Binding-site contacts:
Ligand atom CZ contacts residue GLN1063 of chain 7.QA at 4.1 Å.
Ligand atom CD2 contacts residue LEU1129 of chain 7.QA at 4.2 Å (hydrophobic).
Ligand atom CD2 contacts residue HIS1126 of chain 7.QA at 3.4 Å.
Ligand atom CD1 contacts residue PHE1125 of chain 7.QA at 3.6 Å (hydrophobic).
Ligand atom CG contacts residue THR1121 of chain 7.QA at 3.3 Å.
Ligand atom CD1 contacts residue ALA1120 of chain 7.QA at 4.3 Å (hydrophobic).
Ligand atom CG contacts residue ALA1120 of chain 7.QA at 4.4 Å (hydrophobic).
Ligand atom OH contacts residue ASN1072 of chain 7.QA at 3.1 Å (h-bond).
Ligand atom CA contacts residue HIS1126 of chain 7.QA at 4.3 Å.
Ligand atom CD2 contacts residue PHE1125 of chain 7.QA at 4.2 Å (hydrophobic).
Ligand atom CA contacts residue GLN1063 of chain 7.QA at 4.3 Å.
Ligand atom C contacts residue GLN1063 of chain 7.QA at 3.9 Å.
Ligand atom C contacts residue VAL1202 of chain 7.QA at 4.2 Å (hydrophobic).
Ligand atom CG2 contacts residue GLN1063 of chain 7.QA at 3.3 Å.
Ligand atom CZ contacts residue ASN1072 of chain 7.QA at 3.5 Å.
Ligand atom C contacts residue HIS1126 of chain 7.QA at 4.0 Å.
Ligand atom CE2 contacts residue ASN1072 of chain 7.QA at 4.4 Å.
Ligand atom CD1 contacts residue ASN1122 of chain 7.QA at 4.3 Å.
Ligand atom CE1 contacts residue THR1121 of chain 7.QA at 3.9 Å.
Ligand atom CE1 contacts residue ASN1072 of chain 7.QA at 3.3 Å.
Ligand atom CD1 contacts residue ASN1072 of chain 7.QA at 4.0 Å.
Ligand atom OH contacts residue GLN1063 of chain 7.QA at 3.7 Å.
Ligand atom CD2 contacts residue ALA1120 of chain 7.QA at 3.5 Å (hydrophobic).
Ligand atom CE2 contacts residue GLN1063 of chain 7.QA at 3.3 Å.
Ligand atom O contacts residue GLN1063 of chain 7.QA at 2.9 Å (h-bond).
Ligand atom O contacts residue VAL1202 of chain 7.QA at 3.2 Å.
Ligand atom CB contacts residue THR1121 of chain 7.QA at 3.3 Å.
Ligand atom CD1 contacts residue THR1121 of chain 7.QA at 3.0 Å.
Ligand atom O contacts residue THR1121 of chain 7.QA at 4.0 Å.
Ligand atom O contacts residue HIS1126 of chain 7.QA at 3.3 Å (h-bond).
Ligand atom CD2 contacts residue THR1121 of chain 7.QA at 4.3 Å.
Ligand atom CB contacts residue GLN1063 of chain 7.QA at 4.5 Å.
Ligand atom CG contacts residue HIS1126 of chain 7.QA at 4.3 Å.
Ligand atom CG contacts residue ASN1072 of chain 7.QA at 4.2 Å.
Ligand atom CD2 contacts residue GLN1063 of chain 7.QA at 3.6 Å.
Ligand atom CD1 contacts residue GLN1063 of chain 7.QA at 3.8 Å.
Ligand atom OH contacts residue HIS1068 of chain 7.QA at 3.8 Å.
Ligand atom CG contacts residue GLN1063 of chain 7.QA at 4.3 Å.
Ligand atom SD contacts residue ASN1072 of chain 7.QA at 3.7 Å.
Ligand atom CD2 contacts residue THR1121 of chain 7.QA at 4.0 Å.

The protein below binds the small molecule below.
Small molecule (SMILES): CC[C@H](C)[C@H](N)C(=O)N[C@@H](CC(C)C)C(=O)N1CCC[C@H]1C(=O)N[C@@H](CCSC)C(=O)N[C@@H](Cc1ccc(O)cc1)C(=O)N[C@@H](CCCCN)C(=O)N[C@@H](CC(C)C)C(=O)N[C@@H](CO)C(=O)N1CCC[C@H]1C=O

Sequence of chain 7.QA:
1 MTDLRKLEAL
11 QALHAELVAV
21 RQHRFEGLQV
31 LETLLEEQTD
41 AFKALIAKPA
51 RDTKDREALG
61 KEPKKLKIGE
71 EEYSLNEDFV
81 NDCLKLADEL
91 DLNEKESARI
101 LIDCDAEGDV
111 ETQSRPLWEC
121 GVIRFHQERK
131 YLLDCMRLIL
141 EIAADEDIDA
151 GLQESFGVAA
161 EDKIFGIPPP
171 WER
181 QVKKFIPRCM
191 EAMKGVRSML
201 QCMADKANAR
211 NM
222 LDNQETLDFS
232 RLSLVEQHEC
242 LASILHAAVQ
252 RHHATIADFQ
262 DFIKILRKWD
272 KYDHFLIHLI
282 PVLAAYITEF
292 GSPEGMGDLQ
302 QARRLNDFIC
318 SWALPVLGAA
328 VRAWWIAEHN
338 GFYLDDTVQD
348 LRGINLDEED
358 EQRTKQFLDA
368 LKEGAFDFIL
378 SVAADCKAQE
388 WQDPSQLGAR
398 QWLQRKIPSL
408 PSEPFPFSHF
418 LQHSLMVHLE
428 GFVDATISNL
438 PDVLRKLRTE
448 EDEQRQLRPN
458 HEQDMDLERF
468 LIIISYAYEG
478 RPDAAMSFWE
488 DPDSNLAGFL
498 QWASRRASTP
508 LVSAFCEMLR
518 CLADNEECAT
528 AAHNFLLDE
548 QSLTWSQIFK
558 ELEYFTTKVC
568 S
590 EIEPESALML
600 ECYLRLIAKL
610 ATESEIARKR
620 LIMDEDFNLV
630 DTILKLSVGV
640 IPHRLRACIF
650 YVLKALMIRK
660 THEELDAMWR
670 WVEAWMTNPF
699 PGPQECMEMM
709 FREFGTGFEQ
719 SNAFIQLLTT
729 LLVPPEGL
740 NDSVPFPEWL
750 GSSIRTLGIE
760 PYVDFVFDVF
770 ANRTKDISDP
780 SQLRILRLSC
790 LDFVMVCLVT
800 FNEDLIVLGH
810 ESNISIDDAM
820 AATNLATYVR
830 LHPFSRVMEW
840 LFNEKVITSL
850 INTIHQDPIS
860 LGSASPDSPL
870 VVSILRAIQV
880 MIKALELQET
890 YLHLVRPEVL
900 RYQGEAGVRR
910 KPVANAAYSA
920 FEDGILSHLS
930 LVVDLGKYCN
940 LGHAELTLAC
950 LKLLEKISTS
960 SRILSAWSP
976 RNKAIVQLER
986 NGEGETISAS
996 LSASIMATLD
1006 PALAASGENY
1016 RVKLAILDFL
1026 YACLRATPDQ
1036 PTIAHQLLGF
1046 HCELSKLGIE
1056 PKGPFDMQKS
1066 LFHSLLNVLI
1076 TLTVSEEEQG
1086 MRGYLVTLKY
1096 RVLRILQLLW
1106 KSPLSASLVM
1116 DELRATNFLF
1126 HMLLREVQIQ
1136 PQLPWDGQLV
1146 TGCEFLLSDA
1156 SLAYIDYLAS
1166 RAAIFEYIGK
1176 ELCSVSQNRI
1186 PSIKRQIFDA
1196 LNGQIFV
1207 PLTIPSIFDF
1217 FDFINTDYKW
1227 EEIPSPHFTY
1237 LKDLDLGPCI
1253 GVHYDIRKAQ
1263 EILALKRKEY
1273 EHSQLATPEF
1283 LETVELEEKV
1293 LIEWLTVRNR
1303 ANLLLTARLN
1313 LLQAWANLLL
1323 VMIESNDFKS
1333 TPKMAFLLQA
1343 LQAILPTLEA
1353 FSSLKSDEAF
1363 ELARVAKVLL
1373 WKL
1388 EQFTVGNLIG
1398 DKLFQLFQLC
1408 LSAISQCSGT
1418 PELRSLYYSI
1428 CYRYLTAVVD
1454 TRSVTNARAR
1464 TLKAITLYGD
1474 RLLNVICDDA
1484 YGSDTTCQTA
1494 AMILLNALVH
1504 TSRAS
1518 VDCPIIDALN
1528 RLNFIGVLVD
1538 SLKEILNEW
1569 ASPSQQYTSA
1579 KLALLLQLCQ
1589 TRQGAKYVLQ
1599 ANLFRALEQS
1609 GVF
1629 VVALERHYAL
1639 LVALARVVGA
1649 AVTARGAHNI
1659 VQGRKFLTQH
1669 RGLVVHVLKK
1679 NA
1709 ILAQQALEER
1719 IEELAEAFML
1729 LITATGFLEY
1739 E